Sequence of chain 1.A:
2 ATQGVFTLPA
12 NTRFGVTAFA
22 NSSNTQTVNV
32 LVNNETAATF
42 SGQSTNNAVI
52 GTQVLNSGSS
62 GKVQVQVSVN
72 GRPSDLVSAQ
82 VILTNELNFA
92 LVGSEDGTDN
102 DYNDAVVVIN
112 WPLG

This small molecule binds to this protein.
Small molecule (SMILES): CO[C@H]1O[C@H](CO)[C@@H](O)[C@H](O)[C@@H]1O

Binding-site contacts:
Ligand atom C4 contacts residue CA1 of chain 1.J at 3.9 Å.
Ligand atom C2 contacts residue GLY115 of chain 1.A at 3.4 Å.
Ligand atom C2 contacts residue CA1 of chain 1.J at 3.4 Å.
Ligand atom C4 contacts residue ASP105 of chain 1.B at 3.3 Å.
Ligand atom O4 contacts residue CA1 of chain 1.I at 2.6 Å.
Ligand atom O2 contacts residue ASN22 of chain 1.B at 3.0 Å (h-bond).
Ligand atom O6 contacts residue ASN25 of chain 1.B at 3.4 Å (h-bond).
Ligand atom C3 contacts residue CA1 of chain 1.I at 3.4 Å.
Ligand atom O2 contacts residue ASP105 of chain 1.B at 3.7 Å.
Ligand atom C3 contacts residue ASP105 of chain 1.B at 3.7 Å.
Ligand atom C6 contacts residue SER24 of chain 1.B at 3.6 Å.
Ligand atom C6 contacts residue ASP97 of chain 1.B at 3.3 Å.
Ligand atom C7 contacts residue SER24 of chain 1.B at 3.9 Å.
Ligand atom C5 contacts residue SER23 of chain 1.B at 3.7 Å.
Ligand atom O4 contacts residue GLY98 of chain 1.B at 4.0 Å.
Ligand atom O5 contacts residue SER24 of chain 1.B at 3.1 Å (h-bond).
Ligand atom O2 contacts residue CA1 of chain 1.J at 2.5 Å.
Ligand atom C6 contacts residue SER23 of chain 1.B at 3.3 Å.
Ligand atom O3 contacts residue CA1 of chain 1.J at 2.5 Å.
Ligand atom C6 contacts residue ASN25 of chain 1.B at 3.3 Å.
Ligand atom C4 contacts residue SER23 of chain 1.B at 3.8 Å.
Ligand atom O4 contacts residue GLU96 of chain 1.B at 3.4 Å (salt-bridge).
Ligand atom C1 contacts residue SER24 of chain 1.B at 3.8 Å.
Ligand atom O2 contacts residue GLY115 of chain 1.A at 2.5 Å (h-bond).
Ligand atom O3 contacts residue ASP102 of chain 1.B at 2.9 Å (salt-bridge).
Ligand atom O3 contacts residue CA1 of chain 1.I at 2.5 Å.
Ligand atom O4 contacts residue ASP97 of chain 1.B at 2.7 Å (salt-bridge).
Ligand atom O3 contacts residue ASP100 of chain 1.B at 2.6 Å (salt-bridge).
Ligand atom O4 contacts residue ASP105 of chain 1.B at 3.4 Å (salt-bridge).
Ligand atom C5 contacts residue SER24 of chain 1.B at 3.9 Å.
Ligand atom C5 contacts residue ASP97 of chain 1.B at 3.9 Å.
Ligand atom C3 contacts residue CA1 of chain 1.J at 3.4 Å.
Ligand atom C4 contacts residue CA1 of chain 1.I at 3.4 Å.
Ligand atom C4 contacts residue ASP97 of chain 1.B at 3.4 Å.
Ligand atom O4 contacts residue ASP100 of chain 1.B at 3.5 Å (salt-bridge).
Ligand atom C3 contacts residue ASP100 of chain 1.B at 3.2 Å.
Ligand atom O2 contacts residue SER23 of chain 1.B at 3.3 Å.
Ligand atom O3 contacts residue ASP105 of chain 1.B at 3.0 Å (salt-bridge).
Ligand atom O6 contacts residue SER24 of chain 1.B at 2.8 Å (h-bond).
Ligand atom O5 contacts residue SER23 of chain 1.B at 3.6 Å.

Sequence of chain 1.B:
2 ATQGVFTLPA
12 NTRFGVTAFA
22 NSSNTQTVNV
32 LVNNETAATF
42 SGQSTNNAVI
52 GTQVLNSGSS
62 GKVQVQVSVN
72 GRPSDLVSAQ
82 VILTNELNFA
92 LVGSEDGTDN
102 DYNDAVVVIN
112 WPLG